Binding-site contacts:
Ligand atom C2 contacts residue ASN58 of chain 1.B at 2.5 Å.
Ligand atom C3 contacts residue ASN58 of chain 1.B at 3.8 Å.
Ligand atom N2 contacts residue GLU57 of chain 1.B at 3.6 Å.
Ligand atom C1 contacts residue ASN58 of chain 1.B at 1.4 Å.
Ligand atom C4 contacts residue ASN114 of chain 1.A at 4.1 Å.
Ligand atom O3 contacts residue ASP113 of chain 1.A at 3.4 Å (salt-bridge).
Ligand atom O3 contacts residue THR18 of chain 1.A at 3.5 Å.
Ligand atom N2 contacts residue ASN58 of chain 1.B at 2.9 Å (h-bond).
Ligand atom C8 contacts residue GLU57 of chain 1.B at 3.5 Å.
Ligand atom C4 contacts residue ASN58 of chain 1.B at 4.2 Å.
Ligand atom O2 contacts residue ASP113 of chain 1.A at 4.3 Å.
Ligand atom O5 contacts residue ASN58 of chain 1.B at 2.4 Å (h-bond).
Ligand atom O3 contacts residue MET115 of chain 1.A at 4.0 Å.
Ligand atom C3 contacts residue ASN114 of chain 1.A at 4.2 Å.
Ligand atom O4 contacts residue ASN114 of chain 1.A at 3.8 Å.
Ligand atom C3 contacts residue THR18 of chain 1.A at 4.0 Å.
Ligand atom O6 contacts residue ASN58 of chain 1.B at 4.2 Å.
Ligand atom C5 contacts residue ASN58 of chain 1.B at 3.6 Å.
Ligand atom O7 contacts residue SER17 of chain 1.A at 4.4 Å.
Ligand atom O3 contacts residue ASN114 of chain 1.A at 3.1 Å (h-bond).
Ligand atom C7 contacts residue GLU57 of chain 1.B at 4.0 Å.
Ligand atom C7 contacts residue ASN58 of chain 1.B at 4.0 Å.
Ligand atom O2 contacts residue THR18 of chain 1.A at 4.2 Å.

Sequence of chain 1.A:
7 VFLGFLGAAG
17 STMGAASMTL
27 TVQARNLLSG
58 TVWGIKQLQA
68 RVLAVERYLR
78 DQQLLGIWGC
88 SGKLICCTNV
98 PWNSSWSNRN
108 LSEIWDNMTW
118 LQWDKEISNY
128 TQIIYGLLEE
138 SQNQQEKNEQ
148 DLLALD

This small molecule binds to this protein.
Small molecule (SMILES): CC(=O)N[C@H]1[C@H](O[C@H]2[C@H](O)[C@@H](NC(C)=O)CO[C@@H]2CO[C@@H]2O[C@@H](C)[C@@H](O)[C@@H](O)[C@@H]2O)O[C@H](CO)[C@@H](O)[C@@H]1O

Sequence of chain 1.B:
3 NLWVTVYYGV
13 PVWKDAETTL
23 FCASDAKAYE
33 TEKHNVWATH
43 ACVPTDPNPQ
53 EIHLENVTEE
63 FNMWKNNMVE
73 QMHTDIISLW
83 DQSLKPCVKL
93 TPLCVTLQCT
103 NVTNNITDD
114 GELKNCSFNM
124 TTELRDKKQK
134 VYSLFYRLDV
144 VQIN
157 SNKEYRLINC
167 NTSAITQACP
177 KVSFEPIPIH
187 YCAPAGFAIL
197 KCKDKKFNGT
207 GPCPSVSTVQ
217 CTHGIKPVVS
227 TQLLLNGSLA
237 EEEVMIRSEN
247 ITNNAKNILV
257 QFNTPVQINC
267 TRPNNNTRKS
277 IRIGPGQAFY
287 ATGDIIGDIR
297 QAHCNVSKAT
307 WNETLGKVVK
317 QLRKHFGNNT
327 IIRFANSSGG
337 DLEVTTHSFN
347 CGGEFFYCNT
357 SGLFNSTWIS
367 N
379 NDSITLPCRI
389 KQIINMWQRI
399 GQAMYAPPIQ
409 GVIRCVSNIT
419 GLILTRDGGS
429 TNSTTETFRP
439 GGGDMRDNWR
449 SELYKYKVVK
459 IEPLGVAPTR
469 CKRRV